Sequence of chain 1.B:
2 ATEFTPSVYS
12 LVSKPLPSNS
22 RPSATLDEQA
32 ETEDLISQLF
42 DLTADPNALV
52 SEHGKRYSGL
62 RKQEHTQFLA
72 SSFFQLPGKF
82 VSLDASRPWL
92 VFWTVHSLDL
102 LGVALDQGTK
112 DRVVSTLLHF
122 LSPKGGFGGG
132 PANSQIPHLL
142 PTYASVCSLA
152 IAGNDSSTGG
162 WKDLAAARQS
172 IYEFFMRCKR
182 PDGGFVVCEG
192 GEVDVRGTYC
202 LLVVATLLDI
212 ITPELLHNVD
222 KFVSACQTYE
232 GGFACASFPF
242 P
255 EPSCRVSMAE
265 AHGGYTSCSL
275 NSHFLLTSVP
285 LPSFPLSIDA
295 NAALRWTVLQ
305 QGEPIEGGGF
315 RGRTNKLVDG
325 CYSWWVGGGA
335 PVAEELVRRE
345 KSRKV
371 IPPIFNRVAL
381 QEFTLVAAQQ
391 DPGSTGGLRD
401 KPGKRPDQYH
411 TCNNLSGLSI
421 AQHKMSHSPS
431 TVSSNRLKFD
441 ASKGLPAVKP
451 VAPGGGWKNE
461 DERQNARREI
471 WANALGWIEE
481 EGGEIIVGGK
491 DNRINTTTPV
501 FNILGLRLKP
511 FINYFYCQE

Binding-site contacts:
Ligand atom OAC contacts residue ASP491 of chain 1.B at 3.2 Å (salt-bridge).
Ligand atom SAO contacts residue LYS490 of chain 1.B at 3.9 Å.
Ligand atom OAC contacts residue LYS490 of chain 1.B at 3.3 Å (salt-bridge).
Ligand atom CAJ contacts residue ASP491 of chain 1.B at 3.6 Å.
Ligand atom OAB contacts residue GLY489 of chain 1.B at 3.4 Å.
Ligand atom OAB contacts residue FRU2 of chain 1.D at 3.7 Å.
Ligand atom CAM contacts residue ASP491 of chain 1.B at 3.6 Å.
Ligand atom CAI contacts residue TYR58 of chain 1.B at 3.4 Å (hydrophobic).
Ligand atom CAH contacts residue ASP491 of chain 1.B at 3.5 Å.
Ligand atom OAC contacts residue GLY489 of chain 1.B at 4.0 Å.
Ligand atom CAM contacts residue LYS490 of chain 1.B at 4.5 Å.
Ligand atom CAN contacts residue ASP491 of chain 1.B at 3.3 Å.
Ligand atom OAB contacts residue LYS490 of chain 1.B at 2.9 Å (salt-bridge).
Ligand atom OAD contacts residue LYS490 of chain 1.B at 3.4 Å.
Ligand atom CAI contacts residue ASP491 of chain 1.B at 3.6 Å.
Ligand atom CAN contacts residue TYR58 of chain 1.B at 4.3 Å (hydrophobic).
Ligand atom NAL contacts residue ASP491 of chain 1.B at 2.5 Å (salt-bridge).
Ligand atom OAA contacts residue FRU2 of chain 1.D at 4.3 Å.
Ligand atom CAG contacts residue TYR58 of chain 1.B at 3.6 Å (hydrophobic).

The protein below binds the small molecule below.
Small molecule (SMILES): O=S(=O)(O)C[C@H](O)CNC1CCCCC1